This small molecule binds to this protein.
Small molecule (SMILES): O=C(NCc1ccc(Br)cc1)N1CCN(Cc2cc(F)cc(F)c2)CC1

Binding-site contacts:
Ligand atom F25 contacts residue ILE45 of chain 1.M at 3.7 Å.
Ligand atom F26 contacts residue THR80 of chain 1.M at 3.6 Å.
Ligand atom C21 contacts residue TYR83 of chain 1.M at 4.1 Å (hydrophobic).
Ligand atom C16 contacts residue TYR63 of chain 1.N at 3.4 Å (hydrophobic).
Ligand atom F25 contacts residue TYR63 of chain 1.N at 3.7 Å.
Ligand atom F26 contacts residue LEU115 of chain 1.N at 4.0 Å.
Ligand atom C3 contacts residue ILE29 of chain 1.N at 4.0 Å (hydrophobic).
Ligand atom O11 contacts residue ILE29 of chain 1.N at 4.1 Å.
Ligand atom C6 contacts residue GLU27 of chain 1.N at 3.6 Å.
Ligand atom C23 contacts residue LEU49 of chain 1.M at 4.1 Å (hydrophobic).
Ligand atom N15 contacts residue TYR63 of chain 1.N at 2.8 Å (h-bond).
Ligand atom N12 contacts residue TYR63 of chain 1.N at 3.9 Å.
Ligand atom F26 contacts residue TYR83 of chain 1.M at 3.3 Å.
Ligand atom BR1 contacts residue GLU27 of chain 1.N at 4.0 Å.
Ligand atom C17 contacts residue TYR63 of chain 1.N at 3.4 Å (hydrophobic).
Ligand atom F25 contacts residue VAL93 of chain 1.N at 4.0 Å.
Ligand atom C17 contacts residue HIS61 of chain 1.N at 3.9 Å.
Ligand atom C14 contacts residue LEU49 of chain 1.M at 4.0 Å (hydrophobic).
Ligand atom C2 contacts residue SER53 of chain 1.M at 3.8 Å.
Ligand atom C19 contacts residue TYR63 of chain 1.N at 3.9 Å (hydrophobic).
Ligand atom C7 contacts residue SER53 of chain 1.M at 3.3 Å.
Ligand atom C3 contacts residue GLU27 of chain 1.N at 3.8 Å.
Ligand atom C18 contacts residue TRP91 of chain 1.N at 3.6 Å (hydrophobic).
Ligand atom BR1 contacts residue PHE50 of chain 1.M at 4.0 Å.
Ligand atom C24 contacts residue TYR63 of chain 1.N at 3.4 Å (hydrophobic).
Ligand atom C22 contacts residue THR80 of chain 1.M at 3.6 Å.
Ligand atom C16 contacts residue TRP91 of chain 1.N at 3.7 Å (hydrophobic).
Ligand atom C14 contacts residue TYR83 of chain 1.M at 3.9 Å (hydrophobic).
Ligand atom C18 contacts residue TYR63 of chain 1.N at 3.7 Å (hydrophobic).
Ligand atom C7 contacts residue GLU27 of chain 1.N at 3.1 Å.
Ligand atom C5 contacts residue GLU27 of chain 1.N at 4.1 Å.
Ligand atom C6 contacts residue SER53 of chain 1.M at 3.5 Å.
Ligand atom C20 contacts residue TYR83 of chain 1.M at 3.8 Å (hydrophobic).
Ligand atom C16 contacts residue HIS61 of chain 1.N at 4.0 Å.
Ligand atom C4 contacts residue ILE29 of chain 1.N at 4.1 Å (hydrophobic).
Ligand atom C14 contacts residue TYR63 of chain 1.N at 3.5 Å (hydrophobic).
Ligand atom BR1 contacts residue LEU24 of chain 1.N at 3.9 Å.
Ligand atom C13 contacts residue TYR63 of chain 1.N at 3.4 Å (hydrophobic).
Ligand atom C23 contacts residue TYR63 of chain 1.N at 4.1 Å (hydrophobic).
Ligand atom C2 contacts residue GLU27 of chain 1.N at 3.3 Å.

Sequence of chain 1.N:
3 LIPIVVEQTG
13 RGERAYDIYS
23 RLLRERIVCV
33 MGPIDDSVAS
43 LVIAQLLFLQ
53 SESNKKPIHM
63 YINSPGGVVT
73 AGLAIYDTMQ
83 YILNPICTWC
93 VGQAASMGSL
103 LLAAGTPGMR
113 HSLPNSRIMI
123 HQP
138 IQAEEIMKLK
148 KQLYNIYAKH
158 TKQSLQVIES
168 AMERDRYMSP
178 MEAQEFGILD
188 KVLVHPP

Sequence of chain 1.M:
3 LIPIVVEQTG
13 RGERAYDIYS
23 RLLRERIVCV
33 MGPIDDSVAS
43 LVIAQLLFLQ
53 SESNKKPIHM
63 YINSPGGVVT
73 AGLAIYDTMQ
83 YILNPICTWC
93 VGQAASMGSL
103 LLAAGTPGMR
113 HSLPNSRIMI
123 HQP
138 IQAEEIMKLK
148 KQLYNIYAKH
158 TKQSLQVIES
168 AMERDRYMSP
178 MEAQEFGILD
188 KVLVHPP